Binding-site contacts:
Ligand atom C7 contacts residue GLN580 of chain 1.A at 3.5 Å.
Ligand atom C2 contacts residue ASN331 of chain 1.A at 2.4 Å.
Ligand atom C8 contacts residue ASN331 of chain 1.A at 4.4 Å.
Ligand atom C4 contacts residue ASN331 of chain 1.A at 4.2 Å.
Ligand atom C8 contacts residue GLN580 of chain 1.A at 3.4 Å.
Ligand atom O7 contacts residue GLN580 of chain 1.A at 4.5 Å.
Ligand atom C1 contacts residue ASN331 of chain 1.A at 1.4 Å.
Ligand atom C5 contacts residue ASN331 of chain 1.A at 3.6 Å.
Ligand atom C1 contacts residue GLN580 of chain 1.A at 3.7 Å.
Ligand atom O7 contacts residue ASN331 of chain 1.A at 3.2 Å (h-bond).
Ligand atom C7 contacts residue ASN331 of chain 1.A at 3.2 Å.
Ligand atom C8 contacts residue LEU582 of chain 1.A at 4.0 Å (hydrophobic).
Ligand atom C3 contacts residue ASN331 of chain 1.A at 3.8 Å.
Ligand atom O5 contacts residue ASN331 of chain 1.A at 2.4 Å (h-bond).
Ligand atom N2 contacts residue ASN331 of chain 1.A at 2.9 Å (h-bond).
Ligand atom N2 contacts residue GLN580 of chain 1.A at 3.0 Å (h-bond).
Ligand atom C2 contacts residue GLN580 of chain 1.A at 3.9 Å.

A protein and the small-molecule ligand that binds it are described below.
Small molecule (SMILES): CC(=O)N[C@@H]1[C@@H](O)[C@H](O)[C@@H](CO)O[C@H]1O

Sequence of chain 1.A:
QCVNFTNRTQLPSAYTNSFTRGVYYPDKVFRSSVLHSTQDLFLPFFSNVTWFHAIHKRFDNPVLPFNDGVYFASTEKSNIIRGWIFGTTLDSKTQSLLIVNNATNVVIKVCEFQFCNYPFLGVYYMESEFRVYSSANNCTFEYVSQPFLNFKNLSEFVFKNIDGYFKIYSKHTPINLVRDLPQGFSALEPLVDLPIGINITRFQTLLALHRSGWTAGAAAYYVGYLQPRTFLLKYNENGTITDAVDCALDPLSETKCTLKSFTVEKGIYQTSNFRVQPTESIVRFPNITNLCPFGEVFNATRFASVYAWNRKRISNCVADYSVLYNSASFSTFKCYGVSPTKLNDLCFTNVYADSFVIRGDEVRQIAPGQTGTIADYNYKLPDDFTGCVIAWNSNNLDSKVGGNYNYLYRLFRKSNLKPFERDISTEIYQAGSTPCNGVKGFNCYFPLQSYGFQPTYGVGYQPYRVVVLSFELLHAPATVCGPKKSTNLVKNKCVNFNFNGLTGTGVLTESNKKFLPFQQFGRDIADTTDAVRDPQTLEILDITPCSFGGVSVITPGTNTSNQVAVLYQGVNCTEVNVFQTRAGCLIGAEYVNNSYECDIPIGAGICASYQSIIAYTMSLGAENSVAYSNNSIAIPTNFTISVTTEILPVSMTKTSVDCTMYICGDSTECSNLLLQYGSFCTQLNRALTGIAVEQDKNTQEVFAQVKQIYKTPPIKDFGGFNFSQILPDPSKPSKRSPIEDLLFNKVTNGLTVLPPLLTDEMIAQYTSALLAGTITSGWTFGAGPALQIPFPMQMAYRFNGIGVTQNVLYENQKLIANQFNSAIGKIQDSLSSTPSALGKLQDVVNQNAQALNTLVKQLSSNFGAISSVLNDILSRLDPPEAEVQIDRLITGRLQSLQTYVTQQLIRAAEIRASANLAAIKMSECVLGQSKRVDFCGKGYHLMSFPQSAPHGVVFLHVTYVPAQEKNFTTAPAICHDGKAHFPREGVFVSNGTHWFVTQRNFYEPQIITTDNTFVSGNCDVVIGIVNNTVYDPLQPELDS